A protein and the small-molecule ligand that binds it are described below.
Small molecule (SMILES): O=C(Nc1nccs1)[C@@H](c1cc(F)ccc1O)N1Cc2ccccc2C1=O

Binding-site contacts:
Ligand atom N11 contacts residue ASP160 of chain 1.A at 2.7 Å (salt-bridge).
Ligand atom O01 contacts residue LEU163 of chain 1.A at 3.7 Å.
Ligand atom C02 contacts residue ASP160 of chain 1.A at 3.4 Å.
Ligand atom O27 contacts residue LEU163 of chain 1.A at 3.2 Å.
Ligand atom C03 contacts residue MET71 of chain 1.A at 3.3 Å (hydrophobic).
Ligand atom C15 contacts residue LEU93 of chain 1.A at 3.6 Å (hydrophobic).
Ligand atom F06 contacts residue MET95 of chain 1.A at 3.0 Å.
Ligand atom C24 contacts residue ALA68 of chain 1.A at 3.7 Å (hydrophobic).
Ligand atom C19 contacts residue LEU93 of chain 1.A at 3.4 Å (hydrophobic).
Ligand atom O17 contacts residue LEU93 of chain 1.A at 3.4 Å.
Ligand atom C09 contacts residue ASP160 of chain 1.A at 3.3 Å.
Ligand atom C20 contacts residue LEU93 of chain 1.A at 3.4 Å (hydrophobic).
Ligand atom C22 contacts residue ILE64 of chain 1.A at 3.4 Å (hydrophobic).
Ligand atom C14 contacts residue ANP1 of chain 1.F at 3.7 Å.
Ligand atom O27 contacts residue LEU93 of chain 1.A at 3.6 Å.
Ligand atom F06 contacts residue CYS80 of chain 1.A at 3.5 Å.
Ligand atom O01 contacts residue PHE161 of chain 1.A at 2.6 Å (h-bond).
Ligand atom N13 contacts residue ANP1 of chain 1.F at 3.6 Å (h-bond).
Ligand atom C02 contacts residue PHE161 of chain 1.A at 3.5 Å (hydrophobic).
Ligand atom C15 contacts residue ALA48 of chain 1.A at 3.6 Å (hydrophobic).
Ligand atom S16 contacts residue LYS50 of chain 1.A at 3.6 Å.
Ligand atom C04 contacts residue PHE161 of chain 1.A at 3.4 Å (hydrophobic).
Ligand atom F06 contacts residue LEU82 of chain 1.A at 3.2 Å.
Ligand atom C15 contacts residue LYS50 of chain 1.A at 3.4 Å.
Ligand atom C25 contacts residue LEU163 of chain 1.A at 3.7 Å (hydrophobic).
Ligand atom C14 contacts residue LYS50 of chain 1.A at 3.7 Å.
Ligand atom C03 contacts residue ASP160 of chain 1.A at 3.6 Å.
Ligand atom C04 contacts residue CYS80 of chain 1.A at 3.3 Å (hydrophobic).
Ligand atom O01 contacts residue ASP160 of chain 1.A at 3.3 Å.
Ligand atom C15 contacts residue MET95 of chain 1.A at 3.4 Å (hydrophobic).
Ligand atom C03 contacts residue PHE161 of chain 1.A at 3.4 Å (hydrophobic).
Ligand atom C08 contacts residue ASP160 of chain 1.A at 3.6 Å.
Ligand atom S16 contacts residue MET95 of chain 1.A at 3.5 Å.
Ligand atom C23 contacts residue ILE64 of chain 1.A at 3.0 Å (hydrophobic).
Ligand atom C14 contacts residue VAL31 of chain 1.A at 3.6 Å (hydrophobic).
Ligand atom F06 contacts residue ARG81 of chain 1.A at 3.0 Å.
Ligand atom C20 contacts residue LEU163 of chain 1.A at 3.4 Å (hydrophobic).
Ligand atom C19 contacts residue LEU163 of chain 1.A at 3.5 Å (hydrophobic).
Ligand atom C10 contacts residue ASP160 of chain 1.A at 3.5 Å.
Ligand atom C12 contacts residue LYS50 of chain 1.A at 3.7 Å.

Sequence of chain 1.A:
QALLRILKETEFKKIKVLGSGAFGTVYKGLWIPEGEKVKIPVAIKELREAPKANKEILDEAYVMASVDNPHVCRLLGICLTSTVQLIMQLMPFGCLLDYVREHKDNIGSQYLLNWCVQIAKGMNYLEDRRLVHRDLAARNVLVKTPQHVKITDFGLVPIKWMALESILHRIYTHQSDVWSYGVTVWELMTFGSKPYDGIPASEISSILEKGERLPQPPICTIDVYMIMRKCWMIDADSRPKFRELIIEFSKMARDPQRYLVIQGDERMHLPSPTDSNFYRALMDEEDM